Sequence of chain 1.I:
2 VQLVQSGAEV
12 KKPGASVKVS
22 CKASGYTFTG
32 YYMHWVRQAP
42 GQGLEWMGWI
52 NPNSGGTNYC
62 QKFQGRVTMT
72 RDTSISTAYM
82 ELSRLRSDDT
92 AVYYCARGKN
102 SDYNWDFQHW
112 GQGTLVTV

Sequence of chain 1.G:
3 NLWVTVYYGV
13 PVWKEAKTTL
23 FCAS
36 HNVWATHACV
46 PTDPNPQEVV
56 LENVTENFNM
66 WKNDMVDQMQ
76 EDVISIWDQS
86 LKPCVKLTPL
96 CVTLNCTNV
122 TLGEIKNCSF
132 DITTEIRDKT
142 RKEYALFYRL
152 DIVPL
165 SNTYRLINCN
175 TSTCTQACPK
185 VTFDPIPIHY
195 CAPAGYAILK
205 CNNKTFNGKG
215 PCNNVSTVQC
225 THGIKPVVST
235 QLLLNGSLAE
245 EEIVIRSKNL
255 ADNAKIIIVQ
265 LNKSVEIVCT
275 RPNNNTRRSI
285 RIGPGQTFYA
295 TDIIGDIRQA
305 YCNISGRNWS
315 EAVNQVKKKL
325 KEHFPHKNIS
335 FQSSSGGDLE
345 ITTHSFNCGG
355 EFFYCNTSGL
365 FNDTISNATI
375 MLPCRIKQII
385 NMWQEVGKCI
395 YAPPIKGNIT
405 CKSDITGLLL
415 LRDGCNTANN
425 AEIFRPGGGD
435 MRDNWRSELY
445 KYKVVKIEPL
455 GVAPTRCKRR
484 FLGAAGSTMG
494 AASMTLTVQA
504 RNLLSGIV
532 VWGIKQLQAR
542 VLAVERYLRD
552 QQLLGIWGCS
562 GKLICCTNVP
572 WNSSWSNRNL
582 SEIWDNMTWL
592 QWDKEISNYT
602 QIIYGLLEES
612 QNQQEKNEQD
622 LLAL

A protein and the small-molecule ligand that binds it are described below.
Small molecule (SMILES): CC(=O)N[C@H]1[C@H](O[C@H]2[C@H](O)[C@@H](NC(C)=O)CO[C@@H]2CO)O[C@H](CO)[C@@H](O[C@@H]2O[C@H](CO)[C@@H](O)[C@H](O[C@H]3O[C@H](CO)[C@@H](O)[C@H](O)[C@@H]3O[C@H]3O[C@H](CO)[C@@H](O)[C@H](O)[C@@H]3O)[C@@H]2O)[C@@H]1O

Binding-site contacts:
Ligand atom C8 contacts residue ASN360 of chain 1.G at 4.5 Å.
Ligand atom C4 contacts residue ASN360 of chain 1.G at 4.2 Å.
Ligand atom O5 contacts residue SER362 of chain 1.G at 3.6 Å.
Ligand atom C3 contacts residue ASN360 of chain 1.G at 3.7 Å.
Ligand atom O7 contacts residue ASN360 of chain 1.G at 3.7 Å.
Ligand atom C2 contacts residue ASN360 of chain 1.G at 2.4 Å.
Ligand atom C7 contacts residue ASN360 of chain 1.G at 3.5 Å.
Ligand atom C6 contacts residue SER362 of chain 1.G at 4.3 Å.
Ligand atom O5 contacts residue ASN360 of chain 1.G at 2.4 Å (h-bond).
Ligand atom N2 contacts residue ASN360 of chain 1.G at 2.8 Å (h-bond).
Ligand atom C1 contacts residue SER362 of chain 1.G at 3.8 Å.
Ligand atom C1 contacts residue ASN360 of chain 1.G at 1.5 Å.
Ligand atom C5 contacts residue SER362 of chain 1.G at 3.8 Å.
Ligand atom C8 contacts residue THR347 of chain 1.G at 3.7 Å.
Ligand atom C8 contacts residue THR346 of chain 1.G at 3.6 Å.
Ligand atom O6 contacts residue SER84 of chain 1.I at 4.1 Å.
Ligand atom C5 contacts residue ASN360 of chain 1.G at 3.7 Å.